This small molecule binds to this protein.
Small molecule (SMILES): CC(=O)N[C@H]1[C@H](O[C@H]2[C@H](O)[C@@H](NC(C)=O)CO[C@@H]2CO)O[C@H](CO)[C@@H](O[C@@H]2O[C@H](CO)[C@@H](O)[C@H](O)[C@@H]2O)[C@@H]1O

Sequence of chain 25.F:
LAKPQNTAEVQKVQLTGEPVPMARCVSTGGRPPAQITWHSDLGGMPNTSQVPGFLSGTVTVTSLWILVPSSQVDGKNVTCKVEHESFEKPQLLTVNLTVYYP

Binding-site contacts:
Ligand atom C1 contacts residue ASN96 of chain 25.F at 1.4 Å.
Ligand atom C2 contacts residue ASN96 of chain 25.F at 2.6 Å.
Ligand atom N2 contacts residue GLY75 of chain 25.F at 2.6 Å (h-bond).
Ligand atom C3 contacts residue ASN96 of chain 25.F at 3.8 Å.
Ligand atom C7 contacts residue NAG1 of chain 25.K at 4.3 Å.
Ligand atom O7 contacts residue NAG1 of chain 25.K at 3.4 Å.
Ligand atom C3 contacts residue GLY75 of chain 25.F at 4.4 Å.
Ligand atom N2 contacts residue ASN96 of chain 25.F at 3.1 Å (h-bond).
Ligand atom O7 contacts residue ASN77 of chain 25.F at 3.4 Å (h-bond).
Ligand atom C4 contacts residue ASN96 of chain 25.F at 4.2 Å.
Ligand atom C5 contacts residue ASN96 of chain 25.F at 3.5 Å.
Ligand atom C7 contacts residue ASN96 of chain 25.F at 3.5 Å.
Ligand atom O5 contacts residue ASN96 of chain 25.F at 2.2 Å (h-bond).
Ligand atom C8 contacts residue LYS76 of chain 25.F at 4.0 Å.
Ligand atom O7 contacts residue GLY75 of chain 25.F at 4.0 Å.
Ligand atom C7 contacts residue ASN77 of chain 25.F at 3.8 Å.
Ligand atom C2 contacts residue GLY75 of chain 25.F at 3.8 Å.
Ligand atom C7 contacts residue GLY75 of chain 25.F at 2.9 Å.
Ligand atom C8 contacts residue ASN77 of chain 25.F at 3.7 Å.
Ligand atom C1 contacts residue GLY75 of chain 25.F at 3.9 Å.
Ligand atom O7 contacts residue ASN96 of chain 25.F at 3.4 Å (h-bond).
Ligand atom C8 contacts residue NAG1 of chain 25.K at 4.3 Å.
Ligand atom C8 contacts residue GLY75 of chain 25.F at 2.5 Å.